Binding-site contacts:
Ligand atom CB contacts residue HIS56 of chain 1.E at 3.6 Å.
Ligand atom OH contacts residue SER39 of chain 1.E at 3.8 Å.
Ligand atom CG2 contacts residue PHE57 of chain 1.E at 3.8 Å (hydrophobic).
Ligand atom O1P contacts residue ARG35 of chain 1.E at 2.9 Å (salt-bridge).
Ligand atom O2P contacts residue ARG35 of chain 1.E at 2.8 Å (salt-bridge).
Ligand atom OD1 contacts residue PHE57 of chain 1.E at 3.6 Å.
Ligand atom O3P contacts residue GOL1 of chain 1.V at 2.7 Å.
Ligand atom CB contacts residue TRP70 of chain 1.E at 3.7 Å (hydrophobic).
Ligand atom CG contacts residue LEU69 of chain 1.E at 3.6 Å (hydrophobic).
Ligand atom C4 contacts residue GOL1 of chain 1.V at 3.9 Å.
Ligand atom O1P contacts residue SER45 of chain 1.E at 2.7 Å (h-bond).
Ligand atom O2P contacts residue ARG16 of chain 1.E at 2.7 Å (salt-bridge).
Ligand atom P contacts residue ARG35 of chain 1.E at 3.7 Å.
Ligand atom CG2 contacts residue LYS58 of chain 1.E at 3.7 Å.
Ligand atom ND2 contacts residue LYS58 of chain 1.E at 2.9 Å (salt-bridge).
Ligand atom O contacts residue TRP70 of chain 1.E at 3.8 Å.
Ligand atom CA contacts residue TRP70 of chain 1.E at 3.7 Å (hydrophobic).
Ligand atom CD2 contacts residue HIS56 of chain 1.E at 3.7 Å.
Ligand atom CB contacts residue PHE57 of chain 1.E at 3.7 Å (hydrophobic).
Ligand atom CG2 contacts residue HIS56 of chain 1.E at 3.5 Å.
Ligand atom O3P contacts residue SER37 of chain 1.E at 3.7 Å.
Ligand atom C3 contacts residue ARG16 of chain 1.E at 3.8 Å.
Ligand atom C contacts residue HIS56 of chain 1.E at 3.6 Å.
Ligand atom O1P contacts residue SER37 of chain 1.E at 2.9 Å (h-bond).
Ligand atom CG contacts residue LYS58 of chain 1.E at 3.7 Å.
Ligand atom P contacts residue SER39 of chain 1.E at 3.8 Å.
Ligand atom C contacts residue ARG16 of chain 1.E at 3.7 Å.
Ligand atom N contacts residue HIS56 of chain 1.E at 2.9 Å (h-bond).
Ligand atom CG1 contacts residue ASN92 of chain 1.E at 3.8 Å.
Ligand atom CE2 contacts residue ARG16 of chain 1.E at 3.7 Å.
Ligand atom OD1 contacts residue LYS58 of chain 1.E at 2.9 Å (salt-bridge).
Ligand atom ND2 contacts residue LEU69 of chain 1.E at 2.9 Å (h-bond).
Ligand atom CA contacts residue HIS56 of chain 1.E at 3.3 Å.
Ligand atom O3P contacts residue SER39 of chain 1.E at 2.7 Å (h-bond).
Ligand atom O contacts residue ARG16 of chain 1.E at 2.8 Å (salt-bridge).
Ligand atom CB contacts residue LEU69 of chain 1.E at 3.5 Å (hydrophobic).
Ligand atom P contacts residue SER45 of chain 1.E at 3.8 Å.
Ligand atom P contacts residue SER37 of chain 1.E at 3.7 Å.
Ligand atom CG1 contacts residue SER90 of chain 1.E at 3.8 Å.
Ligand atom CG2 contacts residue GLN55 of chain 1.E at 3.6 Å.

Sequence of chain 1.E:
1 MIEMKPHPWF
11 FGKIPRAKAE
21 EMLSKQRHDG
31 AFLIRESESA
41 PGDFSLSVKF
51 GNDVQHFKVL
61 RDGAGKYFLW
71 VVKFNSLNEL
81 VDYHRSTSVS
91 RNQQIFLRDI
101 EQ

The small molecule below binds the protein below.
Small molecule (SMILES): CC(C)[C@@H]1NC(=O)[C@H](Cc2ccc(OP(=O)(O)O)cc2)NC(=O)CCCCCCNC(=O)[C@@H]2CCCN2C(=O)[C@H](C(C)C)NC(=O)[C@H](CC(N)=O)NC1=O